Sequence of chain 1.C:
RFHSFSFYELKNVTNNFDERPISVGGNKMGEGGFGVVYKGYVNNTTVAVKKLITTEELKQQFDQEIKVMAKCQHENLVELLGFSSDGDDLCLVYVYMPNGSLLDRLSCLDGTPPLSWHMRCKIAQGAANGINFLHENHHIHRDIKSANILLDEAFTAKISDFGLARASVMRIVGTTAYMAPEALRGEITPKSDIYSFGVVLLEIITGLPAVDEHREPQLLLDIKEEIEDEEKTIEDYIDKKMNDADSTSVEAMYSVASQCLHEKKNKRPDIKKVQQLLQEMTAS

The small molecule below binds the protein below.
Small molecule (SMILES): O=c1[nH]c(N2CCOCC2)nc(N[C@@H]2CCCNC2)c1-c1nc2ccccc2s1

Binding-site contacts:
Ligand atom S22 contacts residue MET106 of chain 1.C at 3.9 Å.
Ligand atom S22 contacts residue ALA52 of chain 1.C at 3.5 Å.
Ligand atom S22 contacts residue LEU159 of chain 1.C at 3.7 Å.
Ligand atom N25 contacts residue VAL41 of chain 1.C at 3.7 Å.
Ligand atom C03 contacts residue MET33 of chain 1.C at 3.5 Å (hydrophobic).
Ligand atom C27 contacts residue TYR103 of chain 1.C at 3.5 Å (hydrophobic).
Ligand atom N04 contacts residue MET33 of chain 1.C at 3.5 Å (h-bond).
Ligand atom N08 contacts residue MET106 of chain 1.C at 3.7 Å.
Ligand atom N02 contacts residue MET33 of chain 1.C at 3.9 Å.
Ligand atom C10 contacts residue VAL41 of chain 1.C at 3.9 Å (hydrophobic).
Ligand atom C05 contacts residue MET106 of chain 1.C at 3.4 Å (hydrophobic).
Ligand atom N08 contacts residue MET33 of chain 1.C at 3.9 Å.
Ligand atom C26 contacts residue LEU159 of chain 1.C at 3.8 Å (hydrophobic).
Ligand atom C26 contacts residue TYR103 of chain 1.C at 3.4 Å (hydrophobic).
Ligand atom C23 contacts residue LEU159 of chain 1.C at 3.4 Å (hydrophobic).
Ligand atom C21 contacts residue TYR105 of chain 1.C at 3.3 Å (hydrophobic).
Ligand atom C03 contacts residue MET106 of chain 1.C at 3.5 Å (hydrophobic).
Ligand atom C05 contacts residue MET33 of chain 1.C at 3.9 Å (hydrophobic).
Ligand atom C21 contacts residue MET106 of chain 1.C at 3.6 Å (hydrophobic).
Ligand atom C20 contacts residue PRO107 of chain 1.C at 3.4 Å (hydrophobic).
Ligand atom C15 contacts residue GLU35 of chain 1.C at 3.6 Å.
Ligand atom C21 contacts residue MET33 of chain 1.C at 3.8 Å (hydrophobic).
Ligand atom N25 contacts residue LEU159 of chain 1.C at 3.7 Å.
Ligand atom N08 contacts residue GLY109 of chain 1.C at 3.8 Å.
Ligand atom O09 contacts residue TYR105 of chain 1.C at 3.7 Å.
Ligand atom C28 contacts residue LYS54 of chain 1.C at 3.5 Å.
Ligand atom N02 contacts residue GLY109 of chain 1.C at 4.0 Å.
Ligand atom O09 contacts residue ALA52 of chain 1.C at 3.8 Å.
Ligand atom C15 contacts residue MET33 of chain 1.C at 3.8 Å (hydrophobic).
Ligand atom N04 contacts residue MET106 of chain 1.C at 2.7 Å (h-bond).
Ligand atom C29 contacts residue LYS54 of chain 1.C at 3.9 Å.
Ligand atom C15 contacts residue GLY34 of chain 1.C at 3.7 Å.
Ligand atom C03 contacts residue GLY109 of chain 1.C at 3.8 Å.
Ligand atom C20 contacts residue TYR105 of chain 1.C at 3.4 Å (hydrophobic).
Ligand atom N04 contacts residue TYR105 of chain 1.C at 3.9 Å.
Ligand atom C10 contacts residue LEU159 of chain 1.C at 3.9 Å (hydrophobic).
Ligand atom C24 contacts residue LEU159 of chain 1.C at 3.5 Å (hydrophobic).
Ligand atom O09 contacts residue MET106 of chain 1.C at 2.7 Å (h-bond).
Ligand atom N13 contacts residue ASP113 of chain 1.C at 2.9 Å (salt-bridge).
Ligand atom C12 contacts residue ASP113 of chain 1.C at 3.5 Å.